Sequence of chain 1.B:
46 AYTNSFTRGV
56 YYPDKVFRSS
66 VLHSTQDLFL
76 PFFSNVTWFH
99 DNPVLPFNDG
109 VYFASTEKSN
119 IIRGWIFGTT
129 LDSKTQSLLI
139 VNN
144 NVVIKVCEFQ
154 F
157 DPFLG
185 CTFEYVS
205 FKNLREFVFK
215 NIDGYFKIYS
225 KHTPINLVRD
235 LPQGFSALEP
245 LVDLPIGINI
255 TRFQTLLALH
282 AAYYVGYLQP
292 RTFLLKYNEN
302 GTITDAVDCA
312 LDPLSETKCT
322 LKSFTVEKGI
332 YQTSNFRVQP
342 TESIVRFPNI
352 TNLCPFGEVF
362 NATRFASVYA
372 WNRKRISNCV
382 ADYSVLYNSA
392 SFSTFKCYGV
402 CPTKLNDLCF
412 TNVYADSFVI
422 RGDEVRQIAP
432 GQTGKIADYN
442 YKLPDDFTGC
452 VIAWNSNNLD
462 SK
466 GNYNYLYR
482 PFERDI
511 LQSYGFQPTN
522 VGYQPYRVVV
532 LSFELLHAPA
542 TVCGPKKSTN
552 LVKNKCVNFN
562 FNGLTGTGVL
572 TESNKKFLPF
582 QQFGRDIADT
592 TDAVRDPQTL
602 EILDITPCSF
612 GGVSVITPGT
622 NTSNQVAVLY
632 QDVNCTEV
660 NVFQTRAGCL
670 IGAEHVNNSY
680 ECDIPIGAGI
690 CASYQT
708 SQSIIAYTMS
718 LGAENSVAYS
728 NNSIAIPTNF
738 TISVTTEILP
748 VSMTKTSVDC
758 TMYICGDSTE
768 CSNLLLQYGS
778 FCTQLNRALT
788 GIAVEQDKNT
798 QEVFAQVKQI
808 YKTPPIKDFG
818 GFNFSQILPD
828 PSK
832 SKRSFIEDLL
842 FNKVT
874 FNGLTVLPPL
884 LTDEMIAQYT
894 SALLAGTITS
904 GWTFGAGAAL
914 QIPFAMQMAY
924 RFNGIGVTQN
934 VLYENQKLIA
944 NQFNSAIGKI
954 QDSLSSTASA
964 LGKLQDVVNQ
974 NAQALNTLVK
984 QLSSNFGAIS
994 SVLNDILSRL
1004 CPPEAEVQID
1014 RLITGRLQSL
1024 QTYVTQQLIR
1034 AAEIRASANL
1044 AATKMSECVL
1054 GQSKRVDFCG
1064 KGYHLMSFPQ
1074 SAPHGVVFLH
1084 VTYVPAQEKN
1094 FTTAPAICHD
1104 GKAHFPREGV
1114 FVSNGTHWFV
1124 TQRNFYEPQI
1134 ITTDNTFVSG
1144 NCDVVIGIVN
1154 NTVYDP

Binding-site contacts:
Ligand atom C4 contacts residue ASN141 of chain 1.B at 4.3 Å.
Ligand atom C5 contacts residue ASN141 of chain 1.B at 3.8 Å.
Ligand atom C3 contacts residue ASN141 of chain 1.B at 3.9 Å.
Ligand atom C1 contacts residue ASN144 of chain 1.B at 4.4 Å.
Ligand atom O7 contacts residue ASN141 of chain 1.B at 3.0 Å (h-bond).
Ligand atom C1 contacts residue ASN141 of chain 1.B at 1.5 Å.
Ligand atom O5 contacts residue ASN141 of chain 1.B at 2.4 Å (h-bond).
Ligand atom C8 contacts residue ASN141 of chain 1.B at 3.7 Å.
Ligand atom N2 contacts residue ASN141 of chain 1.B at 2.9 Å (h-bond).
Ligand atom C2 contacts residue ASN141 of chain 1.B at 2.5 Å.
Ligand atom C7 contacts residue ASN141 of chain 1.B at 3.1 Å.

A protein and the small-molecule ligand that binds it are described below.
Small molecule (SMILES): CC(=O)N[C@@H]1[C@@H](O)[C@H](O)[C@@H](CO)O[C@H]1O